The small molecule below binds the protein below.
Small molecule (SMILES): O=C(O)C[C@@H]1CCC[C@H]1Cc1ccc(C(=O)O)cc1

Binding-site contacts:
Ligand atom C06 contacts residue VAL122 of chain 1.C at 3.8 Å (hydrophobic).
Ligand atom O16 contacts residue LYS22 of chain 1.C at 3.0 Å (salt-bridge).
Ligand atom C08 contacts residue SO41 of chain 1.J at 3.4 Å.
Ligand atom C10 contacts residue THR18 of chain 1.C at 3.4 Å.
Ligand atom O15 contacts residue SO41 of chain 1.J at 3.5 Å (h-bond).
Ligand atom C01 contacts residue VAL122 of chain 1.C at 3.3 Å (hydrophobic).
Ligand atom C03 contacts residue GLY151 of chain 1.D at 3.3 Å.
Ligand atom C12 contacts residue PRO78 of chain 1.C at 3.8 Å (hydrophobic).
Ligand atom C08 contacts residue THR18 of chain 1.C at 3.4 Å.
Ligand atom C09 contacts residue GLY118 of chain 1.C at 3.3 Å.
Ligand atom O19 contacts residue GLY151 of chain 1.D at 3.6 Å (h-bond).
Ligand atom C07 contacts residue MET79 of chain 1.C at 3.7 Å (hydrophobic).
Ligand atom C13 contacts residue PRO78 of chain 1.C at 3.8 Å (hydrophobic).
Ligand atom O16 contacts residue GLY19 of chain 1.C at 3.4 Å (h-bond).
Ligand atom C14 contacts residue THR48 of chain 1.C at 3.7 Å.
Ligand atom O15 contacts residue ALA117 of chain 1.C at 3.7 Å.
Ligand atom O15 contacts residue GLY118 of chain 1.C at 2.9 Å (h-bond).
Ligand atom O19 contacts residue LEU153 of chain 1.D at 3.6 Å.
Ligand atom C09 contacts residue LYS22 of chain 1.C at 3.5 Å.
Ligand atom O16 contacts residue SO41 of chain 1.J at 3.2 Å (h-bond).
Ligand atom O16 contacts residue THR18 of chain 1.C at 2.8 Å (h-bond).
Ligand atom C06 contacts residue ALA117 of chain 1.C at 3.8 Å (hydrophobic).
Ligand atom C12 contacts residue LEU150 of chain 1.D at 3.8 Å (hydrophobic).
Ligand atom C17 contacts residue LEU153 of chain 1.D at 3.8 Å (hydrophobic).
Ligand atom O18 contacts residue GLY151 of chain 1.D at 3.0 Å (h-bond).
Ligand atom C14 contacts residue ARG52 of chain 1.C at 3.6 Å.
Ligand atom O19 contacts residue VAL122 of chain 1.C at 3.7 Å.
Ligand atom O18 contacts residue THR152 of chain 1.D at 3.4 Å (h-bond).
Ligand atom C17 contacts residue GLY151 of chain 1.D at 3.4 Å.
Ligand atom C04 contacts residue LEU150 of chain 1.D at 3.7 Å (hydrophobic).
Ligand atom C06 contacts residue PRO81 of chain 1.C at 3.8 Å (hydrophobic).
Ligand atom C13 contacts residue ARG52 of chain 1.C at 3.5 Å.
Ligand atom O15 contacts residue LYS22 of chain 1.C at 3.4 Å (salt-bridge).
Ligand atom O18 contacts residue LEU153 of chain 1.D at 3.1 Å (h-bond).
Ligand atom O19 contacts residue ASN154 of chain 1.D at 2.8 Å (h-bond).
Ligand atom O16 contacts residue GLY118 of chain 1.C at 3.1 Å (h-bond).
Ligand atom C09 contacts residue THR18 of chain 1.C at 3.5 Å.
Ligand atom C09 contacts residue SO41 of chain 1.J at 3.1 Å.
Ligand atom C03 contacts residue LEU150 of chain 1.D at 3.6 Å (hydrophobic).
Ligand atom C06 contacts residue GLY118 of chain 1.C at 3.4 Å.

Sequence of chain 1.D:
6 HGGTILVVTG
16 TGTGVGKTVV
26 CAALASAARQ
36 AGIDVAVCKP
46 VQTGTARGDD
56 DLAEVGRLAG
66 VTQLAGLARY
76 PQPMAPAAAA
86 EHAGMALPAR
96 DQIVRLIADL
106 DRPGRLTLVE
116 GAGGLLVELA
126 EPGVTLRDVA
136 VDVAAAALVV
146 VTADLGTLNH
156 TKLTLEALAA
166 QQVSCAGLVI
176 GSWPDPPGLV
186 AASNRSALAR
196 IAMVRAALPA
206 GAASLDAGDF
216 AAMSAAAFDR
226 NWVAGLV

Sequence of chain 1.C:
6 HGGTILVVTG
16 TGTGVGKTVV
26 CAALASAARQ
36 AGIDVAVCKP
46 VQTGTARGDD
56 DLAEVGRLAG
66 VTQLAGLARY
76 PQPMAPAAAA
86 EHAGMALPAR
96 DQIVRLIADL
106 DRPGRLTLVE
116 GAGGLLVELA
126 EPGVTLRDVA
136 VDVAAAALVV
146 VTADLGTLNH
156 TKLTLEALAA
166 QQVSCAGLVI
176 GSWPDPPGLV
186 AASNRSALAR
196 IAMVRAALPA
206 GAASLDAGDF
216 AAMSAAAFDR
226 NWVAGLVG